The small molecule below binds the protein below.
Small molecule (SMILES): Nc1nc2c(ncn2[C@@H]2O[C@H](CO[P](=O)(O)O[P](=O)(O)NP(=O)(O)O)[C@@H](O)[C@H]2O)c(=O)[nH]1

Binding-site contacts:
Ligand atom O1A contacts residue THR20 of chain 1.D at 3.2 Å (h-bond).
Ligand atom C5' contacts residue GLY16 of chain 1.D at 3.6 Å.
Ligand atom O6 contacts residue ASN119 of chain 1.D at 3.6 Å (h-bond).
Ligand atom C5 contacts residue LYS120 of chain 1.D at 3.6 Å.
Ligand atom O2G contacts residue MG1 of chain 1.O at 2.0 Å.
Ligand atom O3G contacts residue LYS19 of chain 1.D at 2.7 Å (salt-bridge).
Ligand atom O2B contacts residue THR20 of chain 1.D at 3.0 Å (h-bond).
Ligand atom O3G contacts residue GLY64 of chain 1.D at 2.7 Å (h-bond).
Ligand atom C2 contacts residue ASP122 of chain 1.D at 3.5 Å.
Ligand atom N1 contacts residue ASP122 of chain 1.D at 2.8 Å (salt-bridge).
Ligand atom O6 contacts residue SER149 of chain 1.D at 3.3 Å (h-bond).
Ligand atom O2G contacts residue THR38 of chain 1.D at 2.8 Å (h-bond).
Ligand atom N2 contacts residue ASP122 of chain 1.D at 2.9 Å (salt-bridge).
Ligand atom O1B contacts residue GLY18 of chain 1.D at 3.2 Å (h-bond).
Ligand atom O1B contacts residue LYS19 of chain 1.D at 2.7 Å (salt-bridge).
Ligand atom N1 contacts residue LYS151 of chain 1.D at 3.4 Å.
Ligand atom PB contacts residue MG1 of chain 1.O at 3.3 Å.
Ligand atom O1A contacts residue CYS21 of chain 1.D at 2.9 Å (h-bond).
Ligand atom O1G contacts residue SER37 of chain 1.D at 2.6 Å (h-bond).
Ligand atom O3G contacts residue SER15 of chain 1.D at 3.5 Å.
Ligand atom N7 contacts residue ASN119 of chain 1.D at 3.2 Å (h-bond).
Ligand atom O6 contacts residue LYS151 of chain 1.D at 3.2 Å (salt-bridge).
Ligand atom O6 contacts residue ALA150 of chain 1.D at 3.0 Å (h-bond).
Ligand atom N2 contacts residue VAL123 of chain 1.D at 3.4 Å.
Ligand atom O1G contacts residue SER15 of chain 1.D at 2.7 Å (h-bond).
Ligand atom C8 contacts residue GLY18 of chain 1.D at 3.6 Å.
Ligand atom O2B contacts residue MG1 of chain 1.O at 2.0 Å.
Ligand atom O1A contacts residue GLY18 of chain 1.D at 3.3 Å.
Ligand atom C6 contacts residue LYS120 of chain 1.D at 3.6 Å.
Ligand atom O6 contacts residue ASP122 of chain 1.D at 3.5 Å (salt-bridge).
Ligand atom C8 contacts residue CYS21 of chain 1.D at 3.6 Å (hydrophobic).
Ligand atom O1B contacts residue VAL17 of chain 1.D at 3.5 Å (h-bond).
Ligand atom O3A contacts residue GLY18 of chain 1.D at 3.1 Å (h-bond).
Ligand atom N3B contacts residue MG1 of chain 1.O at 3.6 Å.
Ligand atom O2' contacts residue PHE31 of chain 1.D at 3.5 Å.
Ligand atom PG contacts residue MG1 of chain 1.O at 3.2 Å.
Ligand atom O1B contacts residue GLY16 of chain 1.D at 3.6 Å.
Ligand atom C6 contacts residue ASP122 of chain 1.D at 3.6 Å.
Ligand atom O4' contacts residue LYS120 of chain 1.D at 3.3 Å (salt-bridge).
Ligand atom N3B contacts residue GLY16 of chain 1.D at 2.9 Å (h-bond).

Sequence of chain 1.D:
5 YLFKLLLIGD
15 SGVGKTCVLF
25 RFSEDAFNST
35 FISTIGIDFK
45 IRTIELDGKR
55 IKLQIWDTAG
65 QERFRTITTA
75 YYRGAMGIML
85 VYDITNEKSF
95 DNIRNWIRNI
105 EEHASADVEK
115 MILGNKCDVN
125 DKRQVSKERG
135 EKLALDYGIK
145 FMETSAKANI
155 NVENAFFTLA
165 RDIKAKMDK